Sequence of chain 1.FA:
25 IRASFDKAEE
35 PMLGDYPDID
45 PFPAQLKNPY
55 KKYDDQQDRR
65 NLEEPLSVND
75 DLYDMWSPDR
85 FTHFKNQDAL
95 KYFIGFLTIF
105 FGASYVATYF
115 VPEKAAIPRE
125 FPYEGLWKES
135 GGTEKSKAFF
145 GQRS

Binding-site contacts:
Ligand atom CBG contacts residue THR49 of chain 1.J at 3.9 Å.
Ligand atom C5 contacts residue ARG50 of chain 1.J at 3.6 Å.
Ligand atom C1 contacts residue ARG50 of chain 1.J at 3.2 Å.
Ligand atom CAW contacts residue ILE119 of chain 1.U at 3.7 Å (hydrophobic).
Ligand atom CAY contacts residue 3PE1 of chain 1.DC at 3.5 Å.
Ligand atom O4 contacts residue PRO35 of chain 1.FA at 3.7 Å.
Ligand atom CBC contacts residue GLY53 of chain 1.J at 3.6 Å.
Ligand atom OAU contacts residue ALA32 of chain 1.FA at 3.9 Å.
Ligand atom CBA contacts residue 3PE1 of chain 1.DC at 3.7 Å.
Ligand atom CBG contacts residue GLY53 of chain 1.J at 4.0 Å.
Ligand atom CCV contacts residue PRO35 of chain 1.FA at 4.1 Å (hydrophobic).
Ligand atom OAL contacts residue VAL115 of chain 1.U at 3.4 Å (h-bond).
Ligand atom CAY contacts residue LEU57 of chain 1.J at 3.5 Å (hydrophobic).
Ligand atom O4 contacts residue THR49 of chain 1.J at 3.9 Å.
Ligand atom CBQ contacts residue VAL115 of chain 1.U at 3.6 Å (hydrophobic).
Ligand atom CAA contacts residue LEU57 of chain 1.J at 3.6 Å (hydrophobic).
Ligand atom OCB contacts residue LEU114 of chain 1.U at 4.1 Å.
Ligand atom CAY contacts residue THR56 of chain 1.J at 3.9 Å.
Ligand atom CBH contacts residue VAL115 of chain 1.U at 4.0 Å (hydrophobic).
Ligand atom O1 contacts residue ARG50 of chain 1.J at 3.6 Å.
Ligand atom CBE contacts residue ILE119 of chain 1.U at 3.9 Å (hydrophobic).
Ligand atom CBS contacts residue ARG50 of chain 1.J at 3.4 Å.
Ligand atom OAL contacts residue LYS113 of chain 1.U at 4.0 Å.
Ligand atom OAL contacts residue LEU114 of chain 1.U at 3.3 Å.
Ligand atom C4 contacts residue THR49 of chain 1.J at 4.0 Å.
Ligand atom C2 contacts residue THR49 of chain 1.J at 4.1 Å.
Ligand atom O5 contacts residue ARG50 of chain 1.J at 3.3 Å.
Ligand atom C6 contacts residue ARG50 of chain 1.J at 4.0 Å.
Ligand atom CBK contacts residue THR49 of chain 1.J at 3.7 Å.
Ligand atom C1 contacts residue THR49 of chain 1.J at 3.7 Å.
Ligand atom CBI contacts residue VAL115 of chain 1.U at 3.9 Å (hydrophobic).
Ligand atom CBC contacts residue TYR48 of chain 1.J at 4.0 Å (hydrophobic).
Ligand atom CBS contacts residue THR49 of chain 1.J at 3.6 Å.
Ligand atom CAW contacts residue LEU57 of chain 1.J at 3.5 Å (hydrophobic).
Ligand atom CBA contacts residue TYR48 of chain 1.J at 3.6 Å (hydrophobic).
Ligand atom OAU contacts residue LYS31 of chain 1.FA at 3.9 Å.
Ligand atom CAA contacts residue ILE119 of chain 1.U at 4.0 Å (hydrophobic).
Ligand atom CCR contacts residue PRO35 of chain 1.FA at 3.8 Å (hydrophobic).
Ligand atom C3 contacts residue THR49 of chain 1.J at 3.6 Å.
Ligand atom C5 contacts residue THR49 of chain 1.J at 3.7 Å.

This protein binds this small molecule.
Small molecule (SMILES): CCCCCCCCCCC(CCCCCCCCCC)(CO[C@H]1O[C@@H](CO)[C@H](O[C@@H]2O[C@@H](CO)[C@H](O)[C@@H](O)[C@@H]2O)[C@@H](O)[C@@H]1O)CO[C@H]1O[C@@H](CO)[C@H](O[C@@H]2O[C@@H](CO)[C@H](O)[C@@H](O)[C@@H]2O)[C@@H](O)[C@H]1O

Sequence of chain 1.J:
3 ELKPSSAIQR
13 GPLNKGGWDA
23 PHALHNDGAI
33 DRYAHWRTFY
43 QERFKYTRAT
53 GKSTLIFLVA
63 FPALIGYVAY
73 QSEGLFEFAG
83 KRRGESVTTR

Sequence of chain 1.U:
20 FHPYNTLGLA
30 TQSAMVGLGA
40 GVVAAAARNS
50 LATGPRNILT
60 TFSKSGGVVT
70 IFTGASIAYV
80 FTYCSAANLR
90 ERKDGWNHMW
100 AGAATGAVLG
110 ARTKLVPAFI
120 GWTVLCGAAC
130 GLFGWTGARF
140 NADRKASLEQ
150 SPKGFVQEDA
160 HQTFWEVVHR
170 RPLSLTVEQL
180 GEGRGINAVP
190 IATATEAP